A small-molecule ligand and the protein it binds are described below.
Small molecule (SMILES): OC[C@H]1O[C@H](O[C@H]2[C@H](O)[C@@H](O)[C@@H](O)O[C@@H]2CO)[C@H](O)[C@@H](O)[C@@H]1O

Sequence of chain 1.E:
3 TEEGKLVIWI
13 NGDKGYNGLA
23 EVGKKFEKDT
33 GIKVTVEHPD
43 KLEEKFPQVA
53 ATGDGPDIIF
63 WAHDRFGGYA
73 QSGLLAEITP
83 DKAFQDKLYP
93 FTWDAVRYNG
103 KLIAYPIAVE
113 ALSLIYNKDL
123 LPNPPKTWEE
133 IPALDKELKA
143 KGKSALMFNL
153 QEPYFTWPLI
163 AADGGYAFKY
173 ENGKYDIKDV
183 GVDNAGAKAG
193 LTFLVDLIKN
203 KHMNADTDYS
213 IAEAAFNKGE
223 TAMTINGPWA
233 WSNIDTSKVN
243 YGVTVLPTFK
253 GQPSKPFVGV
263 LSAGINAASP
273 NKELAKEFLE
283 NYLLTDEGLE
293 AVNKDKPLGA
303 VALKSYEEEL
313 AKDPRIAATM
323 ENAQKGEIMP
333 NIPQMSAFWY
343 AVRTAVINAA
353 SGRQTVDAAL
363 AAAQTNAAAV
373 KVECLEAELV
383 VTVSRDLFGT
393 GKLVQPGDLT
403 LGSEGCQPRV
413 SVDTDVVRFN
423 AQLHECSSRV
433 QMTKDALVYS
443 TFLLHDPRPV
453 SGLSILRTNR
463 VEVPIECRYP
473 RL

Binding-site contacts:
Ligand atom O2 contacts residue MET331 of chain 1.E at 4.0 Å.
Ligand atom C1 contacts residue ASP15 of chain 1.E at 3.4 Å.
Ligand atom C2 contacts residue LYS16 of chain 1.E at 3.7 Å.
Ligand atom C6 contacts residue GLU154 of chain 1.E at 3.4 Å.
Ligand atom C2 contacts residue GLU112 of chain 1.E at 3.4 Å.
Ligand atom O1 contacts residue ASN13 of chain 1.E at 3.5 Å (h-bond).
Ligand atom C3 contacts residue TRP63 of chain 1.E at 3.6 Å (hydrophobic).
Ligand atom C3 contacts residue TRP341 of chain 1.E at 4.0 Å (hydrophobic).
Ligand atom C4 contacts residue TYR156 of chain 1.E at 3.8 Å (hydrophobic).
Ligand atom O2 contacts residue GLU112 of chain 1.E at 2.6 Å (salt-bridge).
Ligand atom O2 contacts residue ALA64 of chain 1.E at 3.3 Å.
Ligand atom C6 contacts residue TRP341 of chain 1.E at 3.5 Å (hydrophobic).
Ligand atom C2 contacts residue ASP66 of chain 1.E at 3.5 Å.
Ligand atom O6 contacts residue GLU154 of chain 1.E at 2.7 Å (salt-bridge).
Ligand atom O2 contacts residue ASP66 of chain 1.E at 2.6 Å (salt-bridge).
Ligand atom C1 contacts residue LYS16 of chain 1.E at 3.5 Å.
Ligand atom O3 contacts residue GLU112 of chain 1.E at 3.7 Å.
Ligand atom C6 contacts residue TYR156 of chain 1.E at 3.7 Å (hydrophobic).
Ligand atom C1 contacts residue TYR156 of chain 1.E at 3.5 Å (hydrophobic).
Ligand atom O3 contacts residue ARG67 of chain 1.E at 3.1 Å (salt-bridge).
Ligand atom O2 contacts residue TRP231 of chain 1.E at 3.9 Å.
Ligand atom O5 contacts residue ASP15 of chain 1.E at 3.9 Å.
Ligand atom C4 contacts residue TRP341 of chain 1.E at 3.6 Å (hydrophobic).
Ligand atom O3 contacts residue ASP66 of chain 1.E at 2.6 Å (salt-bridge).
Ligand atom C1 contacts residue TRP231 of chain 1.E at 3.6 Å (hydrophobic).
Ligand atom C2 contacts residue TRP231 of chain 1.E at 3.7 Å (hydrophobic).
Ligand atom O3 contacts residue TRP341 of chain 1.E at 3.6 Å.
Ligand atom O6 contacts residue TYR156 of chain 1.E at 3.1 Å (h-bond).
Ligand atom O3 contacts residue TRP63 of chain 1.E at 3.4 Å (h-bond).
Ligand atom O5 contacts residue TYR156 of chain 1.E at 3.2 Å.
Ligand atom O1 contacts residue ASP15 of chain 1.E at 2.7 Å (salt-bridge).
Ligand atom O1 contacts residue LYS16 of chain 1.E at 2.8 Å (salt-bridge).
Ligand atom C6 contacts residue PRO155 of chain 1.E at 3.7 Å (hydrophobic).
Ligand atom C3 contacts residue ASP66 of chain 1.E at 3.6 Å.
Ligand atom O4 contacts residue ARG67 of chain 1.E at 3.1 Å (salt-bridge).
Ligand atom O6 contacts residue PRO155 of chain 1.E at 3.3 Å.
Ligand atom C2 contacts residue TRP341 of chain 1.E at 4.0 Å (hydrophobic).
Ligand atom O2 contacts residue LYS16 of chain 1.E at 2.7 Å (salt-bridge).
Ligand atom O3 contacts residue ALA64 of chain 1.E at 3.4 Å.
Ligand atom O2 contacts residue TRP63 of chain 1.E at 3.4 Å (h-bond).